Binding-site contacts:
Ligand atom C7 contacts residue ASN20 of chain 1.A at 3.1 Å.
Ligand atom C6 contacts residue SO41 of chain 1.V at 3.3 Å.
Ligand atom C3 contacts residue ASN167 of chain 1.A at 3.8 Å.
Ligand atom C6 contacts residue ARG44 of chain 1.A at 4.1 Å.
Ligand atom C8 contacts residue ARG44 of chain 1.A at 3.7 Å.
Ligand atom C8 contacts residue TYR19 of chain 1.A at 3.8 Å (hydrophobic).
Ligand atom C1 contacts residue THR204 of chain 1.A at 3.9 Å.
Ligand atom N2 contacts residue SER18 of chain 1.A at 2.9 Å (h-bond).
Ligand atom C7 contacts residue SER18 of chain 1.A at 3.7 Å.
Ligand atom C5 contacts residue THR204 of chain 1.A at 3.4 Å.
Ligand atom C2 contacts residue ASN20 of chain 1.A at 3.9 Å.
Ligand atom O7 contacts residue ASN167 of chain 1.A at 4.1 Å.
Ligand atom O6 contacts residue SO41 of chain 1.V at 2.7 Å (h-bond).
Ligand atom C5 contacts residue SO41 of chain 1.V at 3.4 Å.
Ligand atom O5 contacts residue SO41 of chain 1.V at 2.5 Å (h-bond).
Ligand atom O6 contacts residue NAG2 of chain 1.B at 3.8 Å.
Ligand atom O5 contacts residue ASN167 of chain 1.A at 2.4 Å (h-bond).
Ligand atom C2 contacts residue ASN167 of chain 1.A at 2.5 Å.
Ligand atom O6 contacts residue ARG44 of chain 1.A at 3.8 Å.
Ligand atom C8 contacts residue ASN20 of chain 1.A at 3.5 Å.
Ligand atom O7 contacts residue ASN20 of chain 1.A at 3.2 Å (h-bond).
Ligand atom N2 contacts residue ASN167 of chain 1.A at 2.9 Å (h-bond).
Ligand atom C5 contacts residue ASN167 of chain 1.A at 3.6 Å.
Ligand atom O5 contacts residue THR204 of chain 1.A at 3.2 Å (h-bond).
Ligand atom O3 contacts residue ARG44 of chain 1.A at 3.0 Å (salt-bridge).
Ligand atom C3 contacts residue ARG44 of chain 1.A at 4.0 Å.
Ligand atom C7 contacts residue ARG44 of chain 1.A at 3.6 Å.
Ligand atom C7 contacts residue NAG1 of chain 1.B at 3.9 Å.
Ligand atom C7 contacts residue ASN167 of chain 1.A at 3.7 Å.
Ligand atom C1 contacts residue ASN20 of chain 1.A at 3.9 Å.
Ligand atom O7 contacts residue ARG44 of chain 1.A at 3.4 Å (salt-bridge).
Ligand atom N2 contacts residue ARG44 of chain 1.A at 3.8 Å.
Ligand atom C1 contacts residue SER18 of chain 1.A at 4.0 Å.
Ligand atom N2 contacts residue ASN20 of chain 1.A at 3.4 Å (h-bond).
Ligand atom C6 contacts residue THR204 of chain 1.A at 3.2 Å.
Ligand atom C2 contacts residue SER18 of chain 1.A at 3.8 Å.
Ligand atom C8 contacts residue SER18 of chain 1.A at 3.6 Å.
Ligand atom O7 contacts residue NAG1 of chain 1.B at 2.8 Å (h-bond).
Ligand atom C1 contacts residue SO41 of chain 1.V at 3.5 Å.
Ligand atom C1 contacts residue ASN167 of chain 1.A at 1.4 Å.

Sequence of chain 1.A:
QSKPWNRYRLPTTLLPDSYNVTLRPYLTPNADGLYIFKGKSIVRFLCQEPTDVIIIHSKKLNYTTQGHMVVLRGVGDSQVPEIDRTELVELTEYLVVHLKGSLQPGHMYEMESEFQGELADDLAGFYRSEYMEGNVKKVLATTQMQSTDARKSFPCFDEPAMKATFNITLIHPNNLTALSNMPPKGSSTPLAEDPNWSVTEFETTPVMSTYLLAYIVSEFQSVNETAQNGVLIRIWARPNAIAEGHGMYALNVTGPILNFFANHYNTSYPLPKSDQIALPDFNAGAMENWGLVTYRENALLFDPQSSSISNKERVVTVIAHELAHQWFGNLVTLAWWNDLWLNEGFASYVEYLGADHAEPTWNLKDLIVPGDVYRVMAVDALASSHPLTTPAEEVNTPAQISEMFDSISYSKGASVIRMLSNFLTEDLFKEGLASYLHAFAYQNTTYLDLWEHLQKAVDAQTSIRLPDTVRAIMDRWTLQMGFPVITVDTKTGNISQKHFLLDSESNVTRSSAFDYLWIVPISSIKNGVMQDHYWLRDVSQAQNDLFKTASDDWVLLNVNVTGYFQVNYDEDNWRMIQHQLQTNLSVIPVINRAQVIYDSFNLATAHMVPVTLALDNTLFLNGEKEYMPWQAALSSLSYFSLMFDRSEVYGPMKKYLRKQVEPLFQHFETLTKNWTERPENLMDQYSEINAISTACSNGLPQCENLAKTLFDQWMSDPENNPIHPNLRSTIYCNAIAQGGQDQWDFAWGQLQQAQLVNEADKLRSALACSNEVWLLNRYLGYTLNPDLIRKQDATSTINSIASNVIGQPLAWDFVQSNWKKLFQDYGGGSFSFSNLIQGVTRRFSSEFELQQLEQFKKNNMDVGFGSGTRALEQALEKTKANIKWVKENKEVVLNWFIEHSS

This protein binds this small molecule.
Small molecule (SMILES): CC(=O)N[C@H]1[C@H](O[C@H]2[C@H](O)[C@@H](NC(C)=O)CO[C@@H]2CO)O[C@H](CO)[C@@H](O)[C@@H]1O